This protein binds this small molecule.
Small molecule (SMILES): CC(=O)N[C@@H]1[C@@H](O)[C@H](O)[C@@H](CO)O[C@H]1O

Sequence of chain 1.C:
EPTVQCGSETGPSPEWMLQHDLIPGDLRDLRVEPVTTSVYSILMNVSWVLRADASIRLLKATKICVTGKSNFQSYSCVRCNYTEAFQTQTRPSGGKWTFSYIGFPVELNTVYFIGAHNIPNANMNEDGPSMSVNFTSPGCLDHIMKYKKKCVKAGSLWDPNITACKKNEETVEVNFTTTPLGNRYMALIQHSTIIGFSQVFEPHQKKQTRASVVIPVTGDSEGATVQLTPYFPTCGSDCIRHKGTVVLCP

Sequence of chain 1.A:
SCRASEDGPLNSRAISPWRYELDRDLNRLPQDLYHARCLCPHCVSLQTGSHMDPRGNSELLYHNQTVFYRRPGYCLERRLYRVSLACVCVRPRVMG

Binding-site contacts:
Ligand atom C2 contacts residue ASN139 of chain 1.C at 2.4 Å.
Ligand atom C5 contacts residue ASN139 of chain 1.C at 3.7 Å.
Ligand atom O7 contacts residue ASN139 of chain 1.C at 3.9 Å.
Ligand atom C3 contacts residue ASN139 of chain 1.C at 3.8 Å.
Ligand atom N2 contacts residue ASN139 of chain 1.C at 2.8 Å (h-bond).
Ligand atom C1 contacts residue ASN139 of chain 1.C at 1.4 Å.
Ligand atom C8 contacts residue TYR81 of chain 1.A at 4.5 Å (hydrophobic).
Ligand atom C6 contacts residue ASN139 of chain 1.C at 4.2 Å.
Ligand atom C7 contacts residue ASN139 of chain 1.C at 3.5 Å.
Ligand atom C8 contacts residue TYR67 of chain 1.A at 4.4 Å (hydrophobic).
Ligand atom C4 contacts residue ASN139 of chain 1.C at 4.2 Å.
Ligand atom O5 contacts residue ASN139 of chain 1.C at 2.5 Å (h-bond).